Binding-site contacts:
Ligand atom O5 contacts residue ASN118 of chain 1.A at 2.5 Å (h-bond).
Ligand atom C4 contacts residue ASN118 of chain 1.A at 4.3 Å.
Ligand atom O7 contacts residue ASN118 of chain 1.A at 4.1 Å.
Ligand atom C2 contacts residue TYR198 of chain 1.A at 4.4 Å (hydrophobic).
Ligand atom C6 contacts residue VAL176 of chain 1.A at 3.6 Å (hydrophobic).
Ligand atom O5 contacts residue TYR198 of chain 1.A at 4.5 Å.
Ligand atom C6 contacts residue ASN118 of chain 1.A at 4.3 Å.
Ligand atom C5 contacts residue TYR198 of chain 1.A at 3.5 Å (hydrophobic).
Ligand atom C2 contacts residue ASN118 of chain 1.A at 2.4 Å.
Ligand atom C1 contacts residue ASN118 of chain 1.A at 1.4 Å.
Ligand atom C3 contacts residue ASN118 of chain 1.A at 3.8 Å.
Ligand atom C5 contacts residue ASN118 of chain 1.A at 3.7 Å.
Ligand atom C5 contacts residue ASN118 of chain 1.A at 4.2 Å.
Ligand atom C8 contacts residue ASN118 of chain 1.A at 3.2 Å.
Ligand atom N2 contacts residue ASN118 of chain 1.A at 2.7 Å (h-bond).
Ligand atom C7 contacts residue ASN118 of chain 1.A at 3.1 Å.
Ligand atom C6 contacts residue TYR198 of chain 1.A at 3.6 Å (hydrophobic).
Ligand atom O5 contacts residue TYR198 of chain 1.A at 3.4 Å (h-bond).
Ligand atom C8 contacts residue TYR198 of chain 1.A at 3.7 Å (hydrophobic).
Ligand atom C1 contacts residue TYR198 of chain 1.A at 3.2 Å (hydrophobic).

Sequence of chain 1.A:
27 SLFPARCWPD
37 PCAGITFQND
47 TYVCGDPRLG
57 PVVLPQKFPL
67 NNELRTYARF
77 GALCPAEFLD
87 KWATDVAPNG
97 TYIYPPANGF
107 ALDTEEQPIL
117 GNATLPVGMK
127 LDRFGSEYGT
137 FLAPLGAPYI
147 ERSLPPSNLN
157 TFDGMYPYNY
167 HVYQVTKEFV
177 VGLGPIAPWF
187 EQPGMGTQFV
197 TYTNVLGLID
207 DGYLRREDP

This small molecule binds to this protein.
Small molecule (SMILES): CC(=O)N[C@H]1[C@H](O[C@H]2[C@H](O)[C@@H](NC(C)=O)CO[C@@H]2CO[C@@H]2O[C@@H](C)[C@@H](O)[C@@H](O)[C@@H]2O)O[C@H](CO)[C@@H](O)[C@@H]1O